Sequence of chain 5.B:
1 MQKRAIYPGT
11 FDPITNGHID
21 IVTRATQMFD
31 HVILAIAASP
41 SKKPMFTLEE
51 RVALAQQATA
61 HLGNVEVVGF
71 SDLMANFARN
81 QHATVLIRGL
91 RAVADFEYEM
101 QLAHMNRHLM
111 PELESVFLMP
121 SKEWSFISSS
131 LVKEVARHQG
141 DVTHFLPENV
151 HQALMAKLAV

A protein and the small-molecule ligand that binds it are described below.
Small molecule (SMILES): COC(=O)N1CCC(Cc2cccc([C@@H](CC#N)Nc3nc4ccc(C)nc4[nH]3)c2)CC1

Sequence of chain 7.B:
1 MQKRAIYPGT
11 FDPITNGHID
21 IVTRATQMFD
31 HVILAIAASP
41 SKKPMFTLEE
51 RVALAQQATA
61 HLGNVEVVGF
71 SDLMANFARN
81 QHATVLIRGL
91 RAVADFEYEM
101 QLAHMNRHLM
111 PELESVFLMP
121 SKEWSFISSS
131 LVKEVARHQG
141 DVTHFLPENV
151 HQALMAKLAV

Binding-site contacts:
Ligand atom N2 contacts residue LEU73 of chain 5.B at 3.9 Å.
Ligand atom C20 contacts residue LEU102 of chain 5.B at 3.9 Å (hydrophobic).
Ligand atom O contacts residue ARG88 of chain 5.B at 3.4 Å (salt-bridge).
Ligand atom C12 contacts residue HIS138 of chain 7.B at 3.8 Å.
Ligand atom C7 contacts residue THR10 of chain 5.B at 3.7 Å.
Ligand atom C20 contacts residue ASN106 of chain 5.B at 3.7 Å.
Ligand atom N contacts residue LEU102 of chain 5.B at 3.8 Å.
Ligand atom C13 contacts residue PHE70 of chain 5.B at 3.9 Å (hydrophobic).
Ligand atom C14 contacts residue SER71 of chain 5.B at 3.6 Å.
Ligand atom N1 contacts residue ALA38 of chain 5.B at 3.5 Å (h-bond).
Ligand atom C21 contacts residue LEU73 of chain 5.B at 3.8 Å (hydrophobic).
Ligand atom N2 contacts residue MET74 of chain 5.B at 3.8 Å.
Ligand atom O contacts residue LEU102 of chain 5.B at 3.7 Å.
Ligand atom O1 contacts residue ASN106 of chain 5.B at 3.0 Å (h-bond).
Ligand atom C8 contacts residue PRO40 of chain 5.B at 3.8 Å (hydrophobic).
Ligand atom C15 contacts residue MET74 of chain 5.B at 3.7 Å (hydrophobic).
Ligand atom C11 contacts residue ALA37 of chain 5.B at 3.6 Å (hydrophobic).
Ligand atom C17 contacts residue GLU134 of chain 7.B at 3.8 Å.
Ligand atom C contacts residue ASN106 of chain 5.B at 3.4 Å.
Ligand atom C1 contacts residue MET74 of chain 5.B at 3.9 Å (hydrophobic).
Ligand atom C14 contacts residue PHE70 of chain 5.B at 3.8 Å (hydrophobic).
Ligand atom N5 contacts residue MET74 of chain 5.B at 2.9 Å (h-bond).
Ligand atom N4 contacts residue LEU73 of chain 5.B at 3.6 Å.
Ligand atom C8 contacts residue ALA37 of chain 5.B at 3.8 Å (hydrophobic).
Ligand atom C6 contacts residue ALA37 of chain 5.B at 3.4 Å (hydrophobic).
Ligand atom C7 contacts residue ALA37 of chain 5.B at 3.5 Å (hydrophobic).
Ligand atom C contacts residue LEU86 of chain 5.B at 3.8 Å (hydrophobic).
Ligand atom O1 contacts residue MET74 of chain 5.B at 3.4 Å.
Ligand atom C1 contacts residue LEU102 of chain 5.B at 3.7 Å (hydrophobic).
Ligand atom N2 contacts residue ASP72 of chain 5.B at 3.1 Å (salt-bridge).
Ligand atom N5 contacts residue LEU73 of chain 5.B at 3.5 Å.
Ligand atom C contacts residue ARG88 of chain 5.B at 3.4 Å.
Ligand atom C12 contacts residue ASP72 of chain 5.B at 3.7 Å.
Ligand atom N3 contacts residue HIS138 of chain 7.B at 3.9 Å.
Ligand atom C23 contacts residue ARG88 of chain 5.B at 3.6 Å.
Ligand atom C13 contacts residue SER71 of chain 5.B at 3.4 Å.
Ligand atom C13 contacts residue ASP72 of chain 5.B at 3.1 Å.
Ligand atom C17 contacts residue PG41 of chain 5.L at 3.6 Å.
Ligand atom C20 contacts residue VAL135 of chain 7.B at 3.9 Å (hydrophobic).
Ligand atom N1 contacts residue SER39 of chain 5.B at 2.9 Å (h-bond).